Sequence of chain 6.A:
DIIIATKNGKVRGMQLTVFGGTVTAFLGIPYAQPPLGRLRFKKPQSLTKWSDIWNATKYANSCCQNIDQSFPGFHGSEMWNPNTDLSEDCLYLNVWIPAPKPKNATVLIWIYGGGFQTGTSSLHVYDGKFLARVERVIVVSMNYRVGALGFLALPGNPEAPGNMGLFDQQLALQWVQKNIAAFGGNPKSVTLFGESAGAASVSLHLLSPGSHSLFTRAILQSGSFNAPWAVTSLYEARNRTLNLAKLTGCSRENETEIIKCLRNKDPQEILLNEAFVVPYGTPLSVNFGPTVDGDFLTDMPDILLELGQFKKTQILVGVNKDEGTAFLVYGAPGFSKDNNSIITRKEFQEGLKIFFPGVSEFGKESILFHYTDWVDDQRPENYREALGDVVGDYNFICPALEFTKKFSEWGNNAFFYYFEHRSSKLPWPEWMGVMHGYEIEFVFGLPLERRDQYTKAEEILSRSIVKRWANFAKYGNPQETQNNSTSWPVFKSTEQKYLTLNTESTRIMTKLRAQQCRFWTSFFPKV

Binding-site contacts:
Ligand atom O7 contacts residue ASN485 of chain 6.A at 3.4 Å (h-bond).
Ligand atom C2 contacts residue ASN485 of chain 6.A at 2.3 Å.
Ligand atom O5 contacts residue ASN485 of chain 6.A at 2.3 Å (h-bond).
Ligand atom O7 contacts residue GLU482 of chain 6.A at 4.4 Å.
Ligand atom N2 contacts residue ARG465 of chain 6.A at 4.4 Å.
Ligand atom C8 contacts residue ASN485 of chain 6.A at 4.4 Å.
Ligand atom O3 contacts residue ILE462 of chain 6.A at 4.5 Å.
Ligand atom C1 contacts residue ASN485 of chain 6.A at 1.4 Å.
Ligand atom C7 contacts residue GLU482 of chain 6.A at 4.1 Å.
Ligand atom C4 contacts residue ASN485 of chain 6.A at 4.2 Å.
Ligand atom C7 contacts residue ASN485 of chain 6.A at 3.3 Å.
Ligand atom C7 contacts residue ARG465 of chain 6.A at 3.8 Å.
Ligand atom O7 contacts residue SER466 of chain 6.A at 4.3 Å.
Ligand atom O3 contacts residue ARG465 of chain 6.A at 3.5 Å.
Ligand atom C8 contacts residue ARG465 of chain 6.A at 4.0 Å.
Ligand atom O7 contacts residue ARG465 of chain 6.A at 3.5 Å.
Ligand atom C5 contacts residue ASN485 of chain 6.A at 3.6 Å.
Ligand atom N2 contacts residue ASN485 of chain 6.A at 2.8 Å (h-bond).
Ligand atom C3 contacts residue ASN485 of chain 6.A at 3.7 Å.
Ligand atom C8 contacts residue LYS469 of chain 6.A at 3.9 Å.
Ligand atom C8 contacts residue GLU482 of chain 6.A at 3.8 Å.

This small molecule binds to this protein.
Small molecule (SMILES): CC(=O)N[C@@H]1[C@@H](O)[C@H](O)[C@@H](CO)O[C@H]1O